Binding-site contacts:
Ligand atom C8 contacts residue ASN1131 of chain 1.C at 4.2 Å.
Ligand atom C5 contacts residue ASN1131 of chain 1.C at 3.7 Å.
Ligand atom O7 contacts residue ASN1131 of chain 1.C at 4.3 Å.
Ligand atom C1 contacts residue ASN1131 of chain 1.C at 1.4 Å.
Ligand atom O5 contacts residue ASN1131 of chain 1.C at 2.4 Å (h-bond).
Ligand atom C2 contacts residue ASN1131 of chain 1.C at 2.5 Å.
Ligand atom C4 contacts residue ASN1131 of chain 1.C at 4.2 Å.
Ligand atom O6 contacts residue ASN1131 of chain 1.C at 4.5 Å.
Ligand atom N2 contacts residue ASN1131 of chain 1.C at 2.9 Å (h-bond).
Ligand atom C3 contacts residue ASN1131 of chain 1.C at 3.8 Å.
Ligand atom C7 contacts residue ASN1131 of chain 1.C at 3.8 Å.

The small molecule below binds the protein below.
Small molecule (SMILES): CC(=O)N[C@H]1[C@H](O[C@H]2[C@H](O)[C@@H](NC(C)=O)CO[C@@H]2CO)O[C@H](CO)[C@@H](O)[C@@H]1O

Sequence of chain 1.C:
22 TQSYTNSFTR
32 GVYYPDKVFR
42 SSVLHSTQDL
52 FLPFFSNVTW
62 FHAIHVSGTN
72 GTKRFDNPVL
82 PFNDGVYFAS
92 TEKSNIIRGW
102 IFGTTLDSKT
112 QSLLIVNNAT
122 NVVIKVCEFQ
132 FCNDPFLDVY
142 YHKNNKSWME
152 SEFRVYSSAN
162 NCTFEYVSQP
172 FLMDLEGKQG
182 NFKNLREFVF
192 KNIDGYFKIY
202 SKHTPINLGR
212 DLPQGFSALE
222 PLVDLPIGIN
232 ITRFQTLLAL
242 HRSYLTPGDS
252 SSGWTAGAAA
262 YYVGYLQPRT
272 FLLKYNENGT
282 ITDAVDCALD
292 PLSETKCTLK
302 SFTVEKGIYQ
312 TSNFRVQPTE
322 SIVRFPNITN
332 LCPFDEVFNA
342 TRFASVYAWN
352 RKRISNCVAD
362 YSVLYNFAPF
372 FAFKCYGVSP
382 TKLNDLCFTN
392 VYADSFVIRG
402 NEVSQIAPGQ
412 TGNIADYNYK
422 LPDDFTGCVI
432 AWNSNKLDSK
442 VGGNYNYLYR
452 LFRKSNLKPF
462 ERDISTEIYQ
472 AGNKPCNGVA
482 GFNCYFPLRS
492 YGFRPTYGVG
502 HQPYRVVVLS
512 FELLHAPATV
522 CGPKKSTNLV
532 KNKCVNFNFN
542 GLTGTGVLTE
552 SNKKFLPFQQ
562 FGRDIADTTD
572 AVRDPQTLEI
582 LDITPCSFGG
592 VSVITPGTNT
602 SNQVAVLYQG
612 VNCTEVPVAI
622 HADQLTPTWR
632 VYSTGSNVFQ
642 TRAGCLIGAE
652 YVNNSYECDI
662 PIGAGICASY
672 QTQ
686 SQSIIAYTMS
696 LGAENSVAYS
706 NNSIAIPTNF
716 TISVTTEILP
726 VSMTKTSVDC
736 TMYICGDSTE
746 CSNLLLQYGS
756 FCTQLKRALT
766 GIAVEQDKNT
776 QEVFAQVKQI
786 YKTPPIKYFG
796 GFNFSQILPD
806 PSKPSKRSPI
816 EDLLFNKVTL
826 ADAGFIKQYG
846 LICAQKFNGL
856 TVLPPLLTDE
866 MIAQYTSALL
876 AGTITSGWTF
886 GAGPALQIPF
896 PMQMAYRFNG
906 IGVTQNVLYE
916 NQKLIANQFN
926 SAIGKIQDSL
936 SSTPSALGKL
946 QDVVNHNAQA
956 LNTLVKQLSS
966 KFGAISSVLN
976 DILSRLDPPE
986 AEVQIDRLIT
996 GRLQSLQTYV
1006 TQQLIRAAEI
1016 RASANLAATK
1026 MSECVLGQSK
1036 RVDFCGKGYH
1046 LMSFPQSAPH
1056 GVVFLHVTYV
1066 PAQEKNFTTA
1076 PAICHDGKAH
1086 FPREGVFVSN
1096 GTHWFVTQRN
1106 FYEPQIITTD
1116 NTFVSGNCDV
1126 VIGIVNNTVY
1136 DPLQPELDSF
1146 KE